A small-molecule ligand and the protein it binds are described below.
Small molecule (SMILES): CC(=O)N[C@H]1[C@H](O[C@H]2[C@H](O)[C@@H](NC(C)=O)CO[C@@H]2CO)O[C@H](CO)[C@@H](O[C@@H]2O[C@H](CO[C@H]3O[C@H](CO)[C@@H](O)[C@H](O)[C@@H]3O)[C@@H](O)[C@H](O[C@H]3O[C@H](CO)[C@@H](O)[C@H](O)[C@@H]3O)[C@@H]2O)[C@@H]1O

Binding-site contacts:
Ligand atom O7 contacts residue PHE445 of chain 1.D at 3.1 Å (h-bond).
Ligand atom O7 contacts residue TYR446 of chain 1.D at 3.5 Å.
Ligand atom O6 contacts residue ASP440 of chain 1.D at 2.8 Å (salt-bridge).
Ligand atom C6 contacts residue HIS442 of chain 1.D at 3.3 Å.
Ligand atom C8 contacts residue SER232 of chain 1.D at 3.6 Å.
Ligand atom C5 contacts residue ASN271 of chain 1.D at 3.7 Å.
Ligand atom N2 contacts residue ASP230 of chain 1.D at 2.8 Å (salt-bridge).
Ligand atom C7 contacts residue ASP230 of chain 1.D at 3.8 Å.
Ligand atom C2 contacts residue ASN271 of chain 1.D at 2.4 Å.
Ligand atom O5 contacts residue ASN271 of chain 1.D at 2.4 Å (h-bond).
Ligand atom C6 contacts residue SER443 of chain 1.D at 3.5 Å.
Ligand atom C1 contacts residue ASP230 of chain 1.D at 3.5 Å.
Ligand atom C6 contacts residue ASP440 of chain 1.D at 3.8 Å.
Ligand atom C8 contacts residue SER208 of chain 1.D at 3.2 Å.
Ligand atom C2 contacts residue ASP230 of chain 1.D at 3.6 Å.
Ligand atom C7 contacts residue ASN271 of chain 1.D at 3.5 Å.
Ligand atom C8 contacts residue TYR446 of chain 1.D at 3.8 Å (hydrophobic).
Ligand atom O7 contacts residue LYS204 of chain 1.D at 3.0 Å (salt-bridge).
Ligand atom C8 contacts residue TYR269 of chain 1.D at 3.4 Å (hydrophobic).
Ligand atom C7 contacts residue TYR446 of chain 1.D at 3.8 Å (hydrophobic).
Ligand atom C1 contacts residue HIS442 of chain 1.D at 3.8 Å.
Ligand atom O5 contacts residue HIS442 of chain 1.D at 3.6 Å.
Ligand atom C8 contacts residue LEU228 of chain 1.D at 3.5 Å (hydrophobic).
Ligand atom O7 contacts residue ASN444 of chain 1.D at 3.3 Å (h-bond).
Ligand atom C6 contacts residue HIS442 of chain 1.D at 3.6 Å.
Ligand atom C6 contacts residue SER443 of chain 1.D at 3.6 Å.
Ligand atom C8 contacts residue PHE445 of chain 1.D at 3.5 Å (hydrophobic).
Ligand atom C7 contacts residue LYS204 of chain 1.D at 3.6 Å.
Ligand atom O7 contacts residue LEU228 of chain 1.D at 3.8 Å.
Ligand atom C8 contacts residue LYS204 of chain 1.D at 3.3 Å.
Ligand atom O6 contacts residue HIS442 of chain 1.D at 3.8 Å.
Ligand atom C3 contacts residue ASN271 of chain 1.D at 3.8 Å.
Ligand atom N2 contacts residue SER232 of chain 1.D at 3.8 Å.
Ligand atom C3 contacts residue ASP230 of chain 1.D at 3.8 Å.
Ligand atom C1 contacts residue ASN271 of chain 1.D at 1.4 Å.
Ligand atom O4 contacts residue PHE206 of chain 1.D at 3.6 Å.
Ligand atom N2 contacts residue ASN271 of chain 1.D at 2.8 Å (h-bond).
Ligand atom O7 contacts residue ASN271 of chain 1.D at 3.7 Å.
Ligand atom C7 contacts residue LEU228 of chain 1.D at 3.5 Å (hydrophobic).
Ligand atom C2 contacts residue HIS442 of chain 1.D at 3.5 Å.

Sequence of chain 1.D:
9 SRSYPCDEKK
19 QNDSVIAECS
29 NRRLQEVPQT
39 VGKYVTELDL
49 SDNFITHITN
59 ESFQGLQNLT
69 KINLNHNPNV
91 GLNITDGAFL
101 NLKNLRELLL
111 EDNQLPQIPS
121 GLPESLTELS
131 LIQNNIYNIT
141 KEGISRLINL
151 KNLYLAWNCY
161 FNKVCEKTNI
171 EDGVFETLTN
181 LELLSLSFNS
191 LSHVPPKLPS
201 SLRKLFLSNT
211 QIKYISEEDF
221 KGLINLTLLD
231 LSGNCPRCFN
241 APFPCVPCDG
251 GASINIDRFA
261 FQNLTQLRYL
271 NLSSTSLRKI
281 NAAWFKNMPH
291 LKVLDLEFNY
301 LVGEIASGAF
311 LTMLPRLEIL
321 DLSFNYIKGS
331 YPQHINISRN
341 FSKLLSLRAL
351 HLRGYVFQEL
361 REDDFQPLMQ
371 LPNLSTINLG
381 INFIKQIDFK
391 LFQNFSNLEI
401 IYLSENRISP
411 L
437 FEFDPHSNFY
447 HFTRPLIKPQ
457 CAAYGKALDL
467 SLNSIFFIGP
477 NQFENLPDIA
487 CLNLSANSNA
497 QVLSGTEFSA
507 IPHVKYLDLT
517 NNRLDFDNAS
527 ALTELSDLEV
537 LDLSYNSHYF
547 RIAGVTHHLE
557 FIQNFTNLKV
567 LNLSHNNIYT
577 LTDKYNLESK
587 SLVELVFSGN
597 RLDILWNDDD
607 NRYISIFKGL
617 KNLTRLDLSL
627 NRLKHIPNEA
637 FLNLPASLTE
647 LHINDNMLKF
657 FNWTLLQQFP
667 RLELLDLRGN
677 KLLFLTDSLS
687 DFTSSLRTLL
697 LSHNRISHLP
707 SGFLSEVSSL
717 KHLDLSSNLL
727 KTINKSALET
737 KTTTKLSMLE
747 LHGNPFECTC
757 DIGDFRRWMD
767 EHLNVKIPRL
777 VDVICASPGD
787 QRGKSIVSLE